Sequence of chain 1.A:
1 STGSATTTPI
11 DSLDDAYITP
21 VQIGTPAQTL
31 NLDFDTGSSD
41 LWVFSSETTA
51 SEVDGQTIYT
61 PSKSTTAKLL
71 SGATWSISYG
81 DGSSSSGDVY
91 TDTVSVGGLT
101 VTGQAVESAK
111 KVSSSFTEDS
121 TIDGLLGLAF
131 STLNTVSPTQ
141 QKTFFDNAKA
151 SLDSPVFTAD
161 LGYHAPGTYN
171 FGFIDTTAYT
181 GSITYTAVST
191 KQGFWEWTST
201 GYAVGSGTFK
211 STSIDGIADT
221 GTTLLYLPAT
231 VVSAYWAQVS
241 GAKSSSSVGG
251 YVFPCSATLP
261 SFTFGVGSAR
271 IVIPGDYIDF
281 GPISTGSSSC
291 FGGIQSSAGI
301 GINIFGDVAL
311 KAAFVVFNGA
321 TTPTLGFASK

This protein binds this small molecule.
Small molecule (SMILES): NCc1ccc(-c2ccco2)nc1

Binding-site contacts:
Ligand atom C8 contacts residue SER115 of chain 1.A at 3.2 Å.
Ligand atom C contacts residue TYR79 of chain 1.A at 3.6 Å (hydrophobic).
Ligand atom C9 contacts residue TYR79 of chain 1.A at 3.9 Å (hydrophobic).
Ligand atom C3 contacts residue LEU125 of chain 1.A at 4.2 Å (hydrophobic).
Ligand atom C5 contacts residue PHE116 of chain 1.A at 3.3 Å (hydrophobic).
Ligand atom C3 contacts residue ASP33 of chain 1.A at 3.3 Å.
Ligand atom C4 contacts residue ASP81 of chain 1.A at 4.0 Å.
Ligand atom C7 contacts residue PHE116 of chain 1.A at 3.7 Å (hydrophobic).
Ligand atom C2 contacts residue ASP33 of chain 1.A at 3.6 Å.
Ligand atom C2 contacts residue GLY221 of chain 1.A at 3.5 Å.
Ligand atom C6 contacts residue ILE122 of chain 1.A at 3.7 Å (hydrophobic).
Ligand atom C contacts residue LEU125 of chain 1.A at 4.3 Å (hydrophobic).
Ligand atom O contacts residue SER115 of chain 1.A at 3.6 Å (h-bond).
Ligand atom O contacts residue ASP81 of chain 1.A at 3.9 Å.
Ligand atom N contacts residue GLY221 of chain 1.A at 2.8 Å (h-bond).
Ligand atom O contacts residue PHE116 of chain 1.A at 3.5 Å.
Ligand atom C1 contacts residue GLY221 of chain 1.A at 3.7 Å.
Ligand atom N1 contacts residue PHE116 of chain 1.A at 3.8 Å.
Ligand atom C7 contacts residue ASP119 of chain 1.A at 3.5 Å.
Ligand atom N1 contacts residue ASP81 of chain 1.A at 2.9 Å (salt-bridge).
Ligand atom C6 contacts residue PHE116 of chain 1.A at 3.6 Å (hydrophobic).
Ligand atom C9 contacts residue ASP81 of chain 1.A at 3.3 Å.
Ligand atom N1 contacts residue SER83 of chain 1.A at 3.4 Å (h-bond).
Ligand atom N contacts residue ASP35 of chain 1.A at 4.3 Å.
Ligand atom C8 contacts residue PHE116 of chain 1.A at 3.7 Å (hydrophobic).
Ligand atom C7 contacts residue ILE122 of chain 1.A at 4.2 Å (hydrophobic).
Ligand atom O contacts residue SER83 of chain 1.A at 4.2 Å.
Ligand atom C2 contacts residue LEU125 of chain 1.A at 3.7 Å (hydrophobic).
Ligand atom C7 contacts residue SER115 of chain 1.A at 3.7 Å.
Ligand atom N contacts residue THR222 of chain 1.A at 3.9 Å.
Ligand atom C5 contacts residue ASP81 of chain 1.A at 4.4 Å.
Ligand atom C4 contacts residue PHE116 of chain 1.A at 3.6 Å (hydrophobic).
Ligand atom C3 contacts residue PHE116 of chain 1.A at 4.2 Å (hydrophobic).
Ligand atom C6 contacts residue ASP119 of chain 1.A at 4.0 Å.
Ligand atom C9 contacts residue SER83 of chain 1.A at 3.8 Å.
Ligand atom C contacts residue GLY221 of chain 1.A at 3.5 Å.
Ligand atom C1 contacts residue TYR79 of chain 1.A at 4.3 Å (hydrophobic).
Ligand atom C1 contacts residue LEU125 of chain 1.A at 4.1 Å (hydrophobic).
Ligand atom C3 contacts residue GLY221 of chain 1.A at 4.4 Å.
Ligand atom C contacts residue ASP35 of chain 1.A at 3.5 Å.